Sequence of chain 1.A:
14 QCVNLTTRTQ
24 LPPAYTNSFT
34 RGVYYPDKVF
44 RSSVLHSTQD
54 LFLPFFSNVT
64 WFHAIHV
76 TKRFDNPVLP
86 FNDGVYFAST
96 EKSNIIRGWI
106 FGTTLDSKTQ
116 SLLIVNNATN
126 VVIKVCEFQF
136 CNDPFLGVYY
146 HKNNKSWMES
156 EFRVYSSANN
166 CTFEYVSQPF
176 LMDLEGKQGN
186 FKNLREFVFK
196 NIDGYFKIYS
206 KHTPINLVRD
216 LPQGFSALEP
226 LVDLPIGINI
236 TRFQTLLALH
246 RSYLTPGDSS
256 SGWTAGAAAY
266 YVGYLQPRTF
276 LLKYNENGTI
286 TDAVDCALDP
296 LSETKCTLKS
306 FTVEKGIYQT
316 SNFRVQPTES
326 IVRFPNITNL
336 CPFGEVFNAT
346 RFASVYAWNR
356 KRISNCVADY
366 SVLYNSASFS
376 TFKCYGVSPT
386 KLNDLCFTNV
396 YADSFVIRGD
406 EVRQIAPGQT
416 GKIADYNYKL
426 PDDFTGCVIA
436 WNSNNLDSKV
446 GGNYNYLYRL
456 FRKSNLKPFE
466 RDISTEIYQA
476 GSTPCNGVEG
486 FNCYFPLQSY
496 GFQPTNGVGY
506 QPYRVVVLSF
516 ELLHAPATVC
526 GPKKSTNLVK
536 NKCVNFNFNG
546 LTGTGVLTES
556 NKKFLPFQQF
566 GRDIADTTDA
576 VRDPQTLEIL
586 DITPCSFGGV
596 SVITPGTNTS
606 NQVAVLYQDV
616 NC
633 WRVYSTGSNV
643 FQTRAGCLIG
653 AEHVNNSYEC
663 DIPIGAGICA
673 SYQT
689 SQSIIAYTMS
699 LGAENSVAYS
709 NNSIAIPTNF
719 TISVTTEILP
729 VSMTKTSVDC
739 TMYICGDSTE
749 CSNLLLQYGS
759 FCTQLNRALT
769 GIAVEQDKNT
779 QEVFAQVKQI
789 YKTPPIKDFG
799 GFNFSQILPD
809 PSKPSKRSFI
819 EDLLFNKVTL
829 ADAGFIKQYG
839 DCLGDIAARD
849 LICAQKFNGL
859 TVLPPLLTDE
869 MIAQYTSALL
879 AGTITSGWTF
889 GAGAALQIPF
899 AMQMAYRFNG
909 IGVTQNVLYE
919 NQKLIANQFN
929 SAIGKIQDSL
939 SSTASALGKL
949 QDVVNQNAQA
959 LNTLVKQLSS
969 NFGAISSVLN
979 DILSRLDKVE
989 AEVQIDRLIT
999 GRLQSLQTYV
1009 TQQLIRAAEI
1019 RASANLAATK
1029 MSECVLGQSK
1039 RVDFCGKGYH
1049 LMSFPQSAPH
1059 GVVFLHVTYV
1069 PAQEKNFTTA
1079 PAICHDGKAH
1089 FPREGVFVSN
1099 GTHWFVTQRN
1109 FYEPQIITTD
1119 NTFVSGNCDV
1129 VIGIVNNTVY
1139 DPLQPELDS

Binding-site contacts:
Ligand atom C8 contacts residue CYS15 of chain 1.A at 3.4 Å (hydrophobic).
Ligand atom C1 contacts residue ASN137 of chain 1.A at 4.3 Å.
Ligand atom C5 contacts residue ASN17 of chain 1.A at 3.7 Å.
Ligand atom N2 contacts residue ASN17 of chain 1.A at 2.8 Å (h-bond).
Ligand atom C5 contacts residue ASN137 of chain 1.A at 3.5 Å.
Ligand atom C7 contacts residue ASN17 of chain 1.A at 3.3 Å.
Ligand atom C1 contacts residue ASN17 of chain 1.A at 1.4 Å.
Ligand atom C4 contacts residue ASN17 of chain 1.A at 4.2 Å.
Ligand atom O5 contacts residue ASN137 of chain 1.A at 3.7 Å.
Ligand atom C2 contacts residue ASN17 of chain 1.A at 2.4 Å.
Ligand atom C6 contacts residue ASN137 of chain 1.A at 3.5 Å.
Ligand atom O6 contacts residue ASN137 of chain 1.A at 2.9 Å (h-bond).
Ligand atom C3 contacts residue ASN17 of chain 1.A at 3.8 Å.
Ligand atom O5 contacts residue ASN17 of chain 1.A at 2.4 Å (h-bond).
Ligand atom O7 contacts residue ASN17 of chain 1.A at 3.1 Å (h-bond).
Ligand atom C7 contacts residue CYS15 of chain 1.A at 3.9 Å (hydrophobic).
Ligand atom N2 contacts residue CYS15 of chain 1.A at 4.1 Å.

The small molecule below binds the protein below.
Small molecule (SMILES): CC(=O)N[C@H]1[C@H](O[C@H]2[C@H](O)[C@@H](NC(C)=O)CO[C@@H]2CO)O[C@H](CO)[C@@H](O)[C@@H]1O